Binding-site contacts:
Ligand atom C2 contacts residue ASN440 of chain 1.A at 2.5 Å.
Ligand atom C8 contacts residue PRO447 of chain 1.A at 3.9 Å (hydrophobic).
Ligand atom C7 contacts residue HIS449 of chain 1.A at 4.2 Å.
Ligand atom O6 contacts residue ASN440 of chain 1.A at 4.4 Å.
Ligand atom C1 contacts residue ASN440 of chain 1.A at 1.4 Å.
Ligand atom N2 contacts residue ASP441 of chain 1.A at 4.5 Å.
Ligand atom C5 contacts residue ASN440 of chain 1.A at 3.6 Å.
Ligand atom C8 contacts residue ASP441 of chain 1.A at 3.4 Å.
Ligand atom C3 contacts residue ASN440 of chain 1.A at 3.8 Å.
Ligand atom N2 contacts residue HIS449 of chain 1.A at 4.3 Å.
Ligand atom O5 contacts residue ASN440 of chain 1.A at 2.3 Å (h-bond).
Ligand atom C4 contacts residue ASN440 of chain 1.A at 4.2 Å.
Ligand atom C8 contacts residue HIS449 of chain 1.A at 3.6 Å.
Ligand atom C7 contacts residue ASN440 of chain 1.A at 4.2 Å.
Ligand atom N2 contacts residue ASN440 of chain 1.A at 3.0 Å (h-bond).

The protein below binds the small molecule below.
Small molecule (SMILES): CC(=O)N[C@@H]1[C@@H](O)[C@H](O)[C@@H](CO)O[C@H]1O

Sequence of chain 1.A:
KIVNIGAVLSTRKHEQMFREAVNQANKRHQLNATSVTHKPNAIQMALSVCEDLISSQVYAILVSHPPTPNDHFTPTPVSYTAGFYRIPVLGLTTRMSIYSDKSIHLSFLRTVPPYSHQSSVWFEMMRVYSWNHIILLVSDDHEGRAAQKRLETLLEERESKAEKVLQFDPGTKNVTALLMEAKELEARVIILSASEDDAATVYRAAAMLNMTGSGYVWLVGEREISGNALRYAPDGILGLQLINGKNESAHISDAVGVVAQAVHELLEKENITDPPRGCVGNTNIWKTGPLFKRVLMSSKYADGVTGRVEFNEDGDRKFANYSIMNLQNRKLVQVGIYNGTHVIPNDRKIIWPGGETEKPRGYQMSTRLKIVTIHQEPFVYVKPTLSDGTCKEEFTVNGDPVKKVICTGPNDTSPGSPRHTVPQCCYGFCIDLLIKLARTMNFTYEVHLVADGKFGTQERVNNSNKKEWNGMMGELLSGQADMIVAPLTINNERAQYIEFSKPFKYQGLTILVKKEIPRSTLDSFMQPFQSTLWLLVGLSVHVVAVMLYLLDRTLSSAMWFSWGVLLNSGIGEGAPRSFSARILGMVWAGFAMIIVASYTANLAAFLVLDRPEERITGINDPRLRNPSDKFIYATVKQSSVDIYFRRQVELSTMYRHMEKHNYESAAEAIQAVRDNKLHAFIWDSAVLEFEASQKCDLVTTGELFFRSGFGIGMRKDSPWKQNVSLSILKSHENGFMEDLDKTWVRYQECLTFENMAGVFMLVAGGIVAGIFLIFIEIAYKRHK